A small-molecule ligand and the protein it binds are described below.
Small molecule (SMILES): CC[C@H](C)[C@H](N)C(=O)N[C@@H](CO)C(=O)N[C@@H](CCC(=O)O)C(=O)N[C@H](C=O)C(C)C

Binding-site contacts:
Ligand atom CB contacts residue GLN3 of chain 1.E at 3.6 Å.
Ligand atom C contacts residue ALA2 of chain 1.E at 3.6 Å (hydrophobic).
Ligand atom CB contacts residue VAL4 of chain 1.E at 4.0 Å (hydrophobic).
Ligand atom C contacts residue VAL4 of chain 1.E at 4.4 Å (hydrophobic).
Ligand atom CA contacts residue VAL4 of chain 1.E at 3.5 Å (hydrophobic).
Ligand atom N contacts residue GLN3 of chain 1.E at 4.5 Å.
Ligand atom C contacts residue VAL4 of chain 1.E at 3.5 Å (hydrophobic).
Ligand atom CB contacts residue GLN3 of chain 1.E at 4.1 Å.
Ligand atom CG2 contacts residue GLN3 of chain 1.E at 3.9 Å.
Ligand atom CG1 contacts residue GLN3 of chain 1.E at 3.0 Å.
Ligand atom O contacts residue VAL4 of chain 1.E at 4.4 Å.
Ligand atom CG2 contacts residue ALA2 of chain 1.E at 4.3 Å (hydrophobic).
Ligand atom CG2 contacts residue VAL4 of chain 1.E at 3.4 Å (hydrophobic).
Ligand atom O contacts residue GLN3 of chain 1.E at 3.0 Å (h-bond).
Ligand atom C contacts residue GLN3 of chain 1.E at 3.8 Å.
Ligand atom N contacts residue ALA2 of chain 1.E at 2.8 Å (h-bond).
Ligand atom CB contacts residue ALA2 of chain 1.E at 4.0 Å (hydrophobic).
Ligand atom CA contacts residue ALA2 of chain 1.E at 3.8 Å (hydrophobic).
Ligand atom N contacts residue VAL4 of chain 1.E at 3.0 Å (h-bond).
Ligand atom CA contacts residue GLN3 of chain 1.E at 4.3 Å.
Ligand atom CB contacts residue VAL4 of chain 1.E at 4.2 Å (hydrophobic).
Ligand atom CB contacts residue ALA2 of chain 1.E at 3.5 Å (hydrophobic).
Ligand atom C contacts residue ALA2 of chain 1.E at 4.2 Å (hydrophobic).
Ligand atom N contacts residue VAL4 of chain 1.E at 4.1 Å.
Ligand atom OG contacts residue GLN3 of chain 1.E at 3.3 Å (h-bond).
Ligand atom N contacts residue ALA2 of chain 1.E at 4.3 Å.
Ligand atom CG2 contacts residue SER5 of chain 1.E at 3.2 Å.
Ligand atom CD contacts residue VAL4 of chain 1.E at 3.8 Å (hydrophobic).
Ligand atom C contacts residue VAL4 of chain 1.E at 4.5 Å (hydrophobic).
Ligand atom OE1 contacts residue VAL4 of chain 1.E at 3.3 Å (h-bond).
Ligand atom CA contacts residue VAL4 of chain 1.E at 4.0 Å (hydrophobic).
Ligand atom OE2 contacts residue VAL4 of chain 1.E at 3.6 Å.
Ligand atom O contacts residue VAL4 of chain 1.E at 4.2 Å.
Ligand atom CA contacts residue ALA2 of chain 1.E at 3.4 Å (hydrophobic).

Sequence of chain 1.E:
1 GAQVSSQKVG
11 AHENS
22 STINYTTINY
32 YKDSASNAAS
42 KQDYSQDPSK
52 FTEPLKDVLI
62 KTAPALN